Sequence of chain 17.C:
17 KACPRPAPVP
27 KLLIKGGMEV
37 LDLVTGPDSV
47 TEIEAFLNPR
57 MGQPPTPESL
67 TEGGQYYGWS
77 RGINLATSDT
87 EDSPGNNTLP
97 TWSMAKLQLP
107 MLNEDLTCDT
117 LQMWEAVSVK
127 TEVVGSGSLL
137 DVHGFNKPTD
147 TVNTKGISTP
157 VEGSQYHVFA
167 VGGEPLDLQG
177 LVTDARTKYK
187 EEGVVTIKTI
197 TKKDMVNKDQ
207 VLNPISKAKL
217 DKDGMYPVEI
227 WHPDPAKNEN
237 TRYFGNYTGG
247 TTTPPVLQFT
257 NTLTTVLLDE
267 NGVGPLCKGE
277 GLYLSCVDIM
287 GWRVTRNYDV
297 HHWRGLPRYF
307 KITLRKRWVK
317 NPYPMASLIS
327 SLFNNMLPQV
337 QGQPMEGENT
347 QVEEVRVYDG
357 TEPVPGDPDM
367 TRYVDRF

Sequence of chain 17.D:
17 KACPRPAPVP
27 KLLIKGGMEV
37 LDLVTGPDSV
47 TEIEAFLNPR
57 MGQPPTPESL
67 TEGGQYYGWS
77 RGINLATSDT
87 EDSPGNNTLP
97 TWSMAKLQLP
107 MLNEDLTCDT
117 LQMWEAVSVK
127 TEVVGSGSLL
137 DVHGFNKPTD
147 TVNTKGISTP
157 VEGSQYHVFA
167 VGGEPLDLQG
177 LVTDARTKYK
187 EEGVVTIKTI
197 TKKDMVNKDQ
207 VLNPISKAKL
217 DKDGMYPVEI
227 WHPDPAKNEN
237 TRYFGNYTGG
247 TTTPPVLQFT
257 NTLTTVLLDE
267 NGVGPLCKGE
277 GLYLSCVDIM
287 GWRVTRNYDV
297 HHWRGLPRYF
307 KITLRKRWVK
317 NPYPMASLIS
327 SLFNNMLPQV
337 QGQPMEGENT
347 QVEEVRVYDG

This small molecule binds to this protein.
Small molecule (SMILES): CC(=O)N[C@H]1[C@H]([C@H](O)[C@H](O)CO)O[C@@](O[C@H]2[C@@H](O)[C@@H](CO)O[C@@H](O[C@H]3[C@H](O)[C@@H](O)[C@H](O)O[C@@H]3CO)[C@@H]2O)(C(=O)O)C[C@@H]1O

Binding-site contacts:
Ligand atom O1A contacts residue TYR72 of chain 17.C at 3.6 Å.
Ligand atom N5 contacts residue TYR72 of chain 17.C at 3.1 Å (h-bond).
Ligand atom C2 contacts residue GLY78 of chain 17.C at 4.1 Å.
Ligand atom C4 contacts residue ARG77 of chain 17.C at 4.4 Å.
Ligand atom O4 contacts residue ASN80 of chain 17.C at 4.3 Å.
Ligand atom C11 contacts residue ASP85 of chain 17.D at 4.0 Å.
Ligand atom C6 contacts residue ASN93 of chain 17.C at 3.7 Å.
Ligand atom O1A contacts residue HIS298 of chain 17.C at 4.3 Å.
Ligand atom C1 contacts residue ARG77 of chain 17.C at 3.3 Å.
Ligand atom C1 contacts residue TYR72 of chain 17.C at 4.3 Å (hydrophobic).
Ligand atom C1 contacts residue GLY78 of chain 17.C at 4.2 Å.
Ligand atom C10 contacts residue TYR72 of chain 17.C at 4.0 Å (hydrophobic).
Ligand atom O3 contacts residue GLY78 of chain 17.C at 3.4 Å.
Ligand atom O1A contacts residue ARG77 of chain 17.C at 3.0 Å (salt-bridge).
Ligand atom C2 contacts residue ARG77 of chain 17.C at 4.4 Å.
Ligand atom O4 contacts residue GLY78 of chain 17.C at 3.1 Å.
Ligand atom O4 contacts residue THR291 of chain 17.C at 3.3 Å.
Ligand atom O1B contacts residue ARG77 of chain 17.C at 2.7 Å (salt-bridge).
Ligand atom C3 contacts residue GLY78 of chain 17.C at 4.3 Å.
Ligand atom C11 contacts residue TYR72 of chain 17.C at 4.3 Å (hydrophobic).
Ligand atom O6 contacts residue ASN93 of chain 17.C at 3.4 Å (h-bond).
Ligand atom O10 contacts residue THR291 of chain 17.C at 4.4 Å.
Ligand atom O1B contacts residue TYR72 of chain 17.C at 4.4 Å.
Ligand atom O10 contacts residue ASN293 of chain 17.C at 4.5 Å.
Ligand atom O9 contacts residue ARG77 of chain 17.C at 3.8 Å.
Ligand atom O4 contacts residue ARG289 of chain 17.C at 4.5 Å.
Ligand atom O4 contacts residue TYR72 of chain 17.C at 3.8 Å.
Ligand atom C3 contacts residue GLY78 of chain 17.C at 3.9 Å.
Ligand atom C4 contacts residue HIS298 of chain 17.C at 3.8 Å.
Ligand atom C3 contacts residue HIS298 of chain 17.C at 3.5 Å.
Ligand atom C6 contacts residue TYR72 of chain 17.C at 3.9 Å (hydrophobic).
Ligand atom O8 contacts residue ARG77 of chain 17.C at 3.6 Å (salt-bridge).
Ligand atom O1A contacts residue GLY78 of chain 17.C at 3.8 Å.
Ligand atom C4 contacts residue GLY78 of chain 17.C at 3.2 Å.
Ligand atom C5 contacts residue TYR72 of chain 17.C at 3.6 Å (hydrophobic).
Ligand atom O3 contacts residue VAL296 of chain 17.C at 4.4 Å.
Ligand atom C4 contacts residue TYR72 of chain 17.C at 3.4 Å (hydrophobic).
Ligand atom C3 contacts residue ARG77 of chain 17.C at 4.2 Å.
Ligand atom O4 contacts residue ILE79 of chain 17.C at 3.7 Å.
Ligand atom O4 contacts residue HIS298 of chain 17.C at 3.2 Å (h-bond).